Binding-site contacts:
Ligand atom O2' contacts residue THR241 of chain 1.F at 3.2 Å.
Ligand atom O1G contacts residue ARG202 of chain 1.F at 3.5 Å (salt-bridge).
Ligand atom N7 contacts residue LYS150 of chain 1.F at 2.8 Å (salt-bridge).
Ligand atom O1B contacts residue ALA155 of chain 1.F at 3.6 Å.
Ligand atom C3B contacts residue ASN242 of chain 1.F at 3.6 Å.
Ligand atom O3G contacts residue ASP318 of chain 1.F at 2.8 Å (salt-bridge).
Ligand atom C3' contacts residue ASP200 of chain 1.F at 3.2 Å.
Ligand atom N6 contacts residue LYS184 of chain 1.F at 2.8 Å (salt-bridge).
Ligand atom O2A contacts residue MG1 of chain 1.Z at 3.4 Å.
Ligand atom N6 contacts residue GLN183 of chain 1.F at 3.2 Å (h-bond).
Ligand atom O1G contacts residue ARG222 of chain 1.F at 3.0 Å (salt-bridge).
Ligand atom O2G contacts residue ASN333 of chain 1.F at 2.6 Å (h-bond).
Ligand atom O2A contacts residue GLU331 of chain 1.F at 3.5 Å (salt-bridge).
Ligand atom O2G contacts residue GLU331 of chain 1.F at 2.7 Å (salt-bridge).
Ligand atom PG contacts residue MG1 of chain 1.Z at 3.5 Å.
Ligand atom N1 contacts residue LEU186 of chain 1.F at 3.0 Å (h-bond).
Ligand atom O3G contacts residue MG1 of chain 1.Z at 2.1 Å.
Ligand atom O1B contacts residue MG1 of chain 1.AA at 3.0 Å.
Ligand atom C8 contacts residue LYS150 of chain 1.F at 3.0 Å.
Ligand atom C5' contacts residue MG1 of chain 1.Z at 3.4 Å.
Ligand atom O1A contacts residue LYS150 of chain 1.F at 3.5 Å.
Ligand atom PG contacts residue GLU331 of chain 1.F at 3.4 Å.
Ligand atom C2 contacts residue LEU186 of chain 1.F at 3.5 Å (hydrophobic).
Ligand atom O3G contacts residue GLU331 of chain 1.F at 3.0 Å (salt-bridge).
Ligand atom O3G contacts residue ARG222 of chain 1.F at 3.4 Å (salt-bridge).
Ligand atom O3A contacts residue GLU331 of chain 1.F at 3.4 Å (salt-bridge).
Ligand atom O1A contacts residue LYS74 of chain 1.F at 2.7 Å (salt-bridge).
Ligand atom O3' contacts residue THR241 of chain 1.F at 2.4 Å (h-bond).
Ligand atom C2 contacts residue LYS198 of chain 1.F at 3.3 Å.
Ligand atom N3 contacts residue TYR185 of chain 1.F at 3.4 Å.
Ligand atom O2G contacts residue MG1 of chain 1.AA at 3.1 Å.
Ligand atom N1 contacts residue TYR185 of chain 1.F at 3.6 Å.
Ligand atom N3 contacts residue LYS198 of chain 1.F at 2.7 Å (salt-bridge).
Ligand atom O3' contacts residue ASP200 of chain 1.F at 2.5 Å (salt-bridge).
Ligand atom C5' contacts residue ASN242 of chain 1.F at 3.6 Å.
Ligand atom O3A contacts residue MG1 of chain 1.Z at 3.0 Å.
Ligand atom O1B contacts residue GLU331 of chain 1.F at 3.2 Å (salt-bridge).
Ligand atom O2A contacts residue ILE330 of chain 1.F at 3.5 Å.
Ligand atom O2' contacts residue HIS239 of chain 1.F at 3.5 Å (h-bond).
Ligand atom C2 contacts residue TYR185 of chain 1.F at 3.3 Å (hydrophobic).

This small molecule binds to this protein.
Small molecule (SMILES): Nc1ncnc2c1ncn2[C@@H]1O[C@H](CO[P](=O)(O)O[P](=O)(O)CP(=O)(O)O)[C@@H](O)[C@H]1O

Sequence of chain 1.F:
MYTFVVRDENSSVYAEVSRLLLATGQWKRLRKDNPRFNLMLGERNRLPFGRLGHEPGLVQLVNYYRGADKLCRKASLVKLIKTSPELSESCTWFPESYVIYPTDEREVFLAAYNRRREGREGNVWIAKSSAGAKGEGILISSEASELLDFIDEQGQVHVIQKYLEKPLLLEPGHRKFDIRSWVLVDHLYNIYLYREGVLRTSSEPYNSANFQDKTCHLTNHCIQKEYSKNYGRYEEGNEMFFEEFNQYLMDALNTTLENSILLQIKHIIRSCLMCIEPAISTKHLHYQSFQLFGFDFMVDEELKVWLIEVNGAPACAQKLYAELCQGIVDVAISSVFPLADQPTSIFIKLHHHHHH